Binding-site contacts:
Ligand atom C34 contacts residue ILE50 of chain 1.B at 3.5 Å (hydrophobic).
Ligand atom N20 contacts residue GLY27 of chain 1.B at 3.1 Å (h-bond).
Ligand atom C15 contacts residue GLY27 of chain 1.A at 3.6 Å.
Ligand atom C27 contacts residue ASP29 of chain 1.B at 3.5 Å.
Ligand atom C29 contacts residue GLY27 of chain 1.B at 3.6 Å.
Ligand atom C4 contacts residue ALA28 of chain 1.A at 3.5 Å (hydrophobic).
Ligand atom O26 contacts residue ASP29 of chain 1.B at 3.2 Å (salt-bridge).
Ligand atom O18 contacts residue ASP25 of chain 1.A at 2.4 Å (salt-bridge).
Ligand atom C17 contacts residue ASP25 of chain 1.A at 3.3 Å.
Ligand atom O10 contacts residue ILE50 of chain 1.B at 2.9 Å.
Ligand atom O18 contacts residue ASP25 of chain 1.B at 2.5 Å (salt-bridge).
Ligand atom C34 contacts residue GLY49 of chain 1.B at 3.5 Å.
Ligand atom O10 contacts residue GLY49 of chain 1.A at 3.3 Å.
Ligand atom C34 contacts residue PRO81 of chain 1.A at 3.7 Å (hydrophobic).
Ligand atom C30 contacts residue GLY48 of chain 1.B at 3.1 Å.
Ligand atom C17 contacts residue ASP25 of chain 1.B at 3.4 Å.
Ligand atom C12 contacts residue GLY27 of chain 1.A at 3.5 Å.
Ligand atom C31 contacts residue GLY48 of chain 1.B at 3.3 Å.
Ligand atom C33 contacts residue ILE50 of chain 1.B at 3.7 Å (hydrophobic).
Ligand atom C13 contacts residue GLY27 of chain 1.A at 3.7 Å.
Ligand atom O9 contacts residue ILE50 of chain 1.B at 3.5 Å.
Ligand atom O26 contacts residue ASP30 of chain 1.B at 3.1 Å (salt-bridge).
Ligand atom C29 contacts residue ASP29 of chain 1.B at 3.6 Å.
Ligand atom C6 contacts residue GLY48 of chain 1.A at 3.4 Å.
Ligand atom O26 contacts residue ALA28 of chain 1.B at 3.7 Å.
Ligand atom C32 contacts residue ASP25 of chain 1.A at 3.3 Å.
Ligand atom O18 contacts residue GLY27 of chain 1.B at 3.4 Å.
Ligand atom O23 contacts residue ALA28 of chain 1.B at 3.4 Å.
Ligand atom C3 contacts residue VAL32 of chain 1.A at 3.3 Å (hydrophobic).
Ligand atom C16 contacts residue ASP25 of chain 1.A at 3.2 Å.
Ligand atom N1 contacts residue ASP30 of chain 1.A at 3.0 Å (salt-bridge).
Ligand atom C18 contacts residue VAL82 of chain 1.B at 3.6 Å (hydrophobic).
Ligand atom O28 contacts residue ASP29 of chain 1.B at 2.8 Å (salt-bridge).
Ligand atom C32 contacts residue GLY27 of chain 1.B at 3.6 Å.
Ligand atom C2 contacts residue ASP30 of chain 1.A at 3.5 Å.
Ligand atom C25 contacts residue ILE47 of chain 1.B at 3.6 Å (hydrophobic).
Ligand atom C3 contacts residue ALA28 of chain 1.A at 3.4 Å (hydrophobic).
Ligand atom C37 contacts residue GLY27 of chain 1.B at 3.3 Å.
Ligand atom C3 contacts residue ASP30 of chain 1.A at 3.1 Å.
Ligand atom C27 contacts residue ASP30 of chain 1.B at 3.7 Å.

The small molecule below binds the protein below.
Small molecule (SMILES): CC[C@H](C)CN(C[C@@H](O)[C@H](Cc1ccccc1)NC(=O)O[C@H]1CO[C@H]2OCC[C@H]21)S(=O)(=O)c1ccc(N)cc1

Sequence of chain 1.B:
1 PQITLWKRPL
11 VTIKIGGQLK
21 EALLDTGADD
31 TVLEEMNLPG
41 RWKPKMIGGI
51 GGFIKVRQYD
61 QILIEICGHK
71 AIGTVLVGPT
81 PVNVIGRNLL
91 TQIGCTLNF

Sequence of chain 1.A:
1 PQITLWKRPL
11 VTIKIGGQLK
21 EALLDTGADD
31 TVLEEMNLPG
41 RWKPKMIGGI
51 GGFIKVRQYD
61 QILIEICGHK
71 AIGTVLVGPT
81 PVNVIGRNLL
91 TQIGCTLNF